Sequence of chain 47.C:
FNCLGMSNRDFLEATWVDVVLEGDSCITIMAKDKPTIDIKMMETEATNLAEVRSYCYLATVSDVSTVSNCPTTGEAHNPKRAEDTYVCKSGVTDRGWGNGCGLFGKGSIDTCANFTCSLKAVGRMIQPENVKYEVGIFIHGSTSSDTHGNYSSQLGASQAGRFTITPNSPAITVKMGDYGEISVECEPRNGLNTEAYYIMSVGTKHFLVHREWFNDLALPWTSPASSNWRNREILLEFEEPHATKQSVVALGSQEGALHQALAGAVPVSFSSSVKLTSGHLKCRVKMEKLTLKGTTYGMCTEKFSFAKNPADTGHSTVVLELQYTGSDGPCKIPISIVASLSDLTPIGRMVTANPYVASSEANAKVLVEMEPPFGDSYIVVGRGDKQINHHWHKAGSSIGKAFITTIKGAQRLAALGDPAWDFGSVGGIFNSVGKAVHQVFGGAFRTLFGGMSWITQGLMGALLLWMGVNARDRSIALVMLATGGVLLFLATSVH

This protein binds this small molecule.
Small molecule (SMILES): CC(=O)N[C@@H]1[C@@H](O)[C@H](O)[C@@H](CO)O[C@H]1O

Binding-site contacts:
Ligand atom O5 contacts residue ASN154 of chain 47.C at 2.3 Å (h-bond).
Ligand atom C3 contacts residue ASN154 of chain 47.C at 3.9 Å.
Ligand atom C1 contacts residue SER157 of chain 47.C at 4.2 Å.
Ligand atom C7 contacts residue ASN154 of chain 47.C at 3.4 Å.
Ligand atom C6 contacts residue SER157 of chain 47.C at 4.1 Å.
Ligand atom O7 contacts residue ASN154 of chain 47.C at 3.8 Å.
Ligand atom O6 contacts residue SER157 of chain 47.C at 4.4 Å.
Ligand atom C8 contacts residue ASN154 of chain 47.C at 3.8 Å.
Ligand atom C4 contacts residue ASN154 of chain 47.C at 4.2 Å.
Ligand atom C2 contacts residue ASN154 of chain 47.C at 2.5 Å.
Ligand atom O5 contacts residue SER157 of chain 47.C at 3.5 Å (h-bond).
Ligand atom O5 contacts residue SER156 of chain 47.C at 4.3 Å.
Ligand atom C5 contacts residue SER156 of chain 47.C at 4.4 Å.
Ligand atom C1 contacts residue ASN154 of chain 47.C at 1.4 Å.
Ligand atom C1 contacts residue SER156 of chain 47.C at 4.1 Å.
Ligand atom N2 contacts residue ASN154 of chain 47.C at 3.1 Å (h-bond).
Ligand atom C5 contacts residue ASN154 of chain 47.C at 3.6 Å.
Ligand atom C5 contacts residue SER157 of chain 47.C at 4.3 Å.